Binding-site contacts:
Ligand atom O01 contacts residue GLY346 of chain 3.A at 2.7 Å.
Ligand atom C27 contacts residue IMP1 of chain 1.B at 3.5 Å.
Ligand atom C21 contacts residue IMP1 of chain 1.B at 3.6 Å.
Ligand atom C30 contacts residue IMP1 of chain 1.B at 3.8 Å.
Ligand atom C06 contacts residue PRO46 of chain 3.A at 3.5 Å (hydrophobic).
Ligand atom O01 contacts residue TYR347 of chain 3.A at 3.0 Å (h-bond).
Ligand atom C29 contacts residue IMP1 of chain 1.B at 3.8 Å.
Ligand atom O19 contacts residue GLU318 of chain 1.A at 3.8 Å.
Ligand atom N15 contacts residue ALA145 of chain 1.A at 3.8 Å.
Ligand atom N25 contacts residue GLY196 of chain 1.A at 3.1 Å (h-bond).
Ligand atom N25 contacts residue VAL195 of chain 1.A at 3.6 Å.
Ligand atom C23 contacts residue IMP1 of chain 1.B at 3.1 Å.
Ligand atom O20 contacts residue IMP1 of chain 1.B at 3.6 Å.
Ligand atom C22 contacts residue ALA145 of chain 1.A at 3.6 Å (hydrophobic).
Ligand atom C07 contacts residue GLU318 of chain 1.A at 3.2 Å.
Ligand atom C28 contacts residue IMP1 of chain 1.B at 3.4 Å.
Ligand atom C24 contacts residue THR203 of chain 1.A at 3.2 Å.
Ligand atom O19 contacts residue IMP1 of chain 1.B at 2.7 Å (h-bond).
Ligand atom O20 contacts residue GLY285 of chain 1.A at 3.1 Å (h-bond).
Ligand atom O03 contacts residue HIS146 of chain 1.A at 3.0 Å.
Ligand atom C05 contacts residue PRO46 of chain 3.A at 3.6 Å (hydrophobic).
Ligand atom C24 contacts residue TYR347 of chain 3.A at 3.8 Å (hydrophobic).
Ligand atom C23 contacts residue ALA145 of chain 1.A at 3.8 Å (hydrophobic).
Ligand atom C22 contacts residue IMP1 of chain 1.B at 3.2 Å.
Ligand atom O01 contacts residue HIS146 of chain 1.A at 3.6 Å (h-bond).
Ligand atom C05 contacts residue ALA343 of chain 3.A at 3.5 Å (hydrophobic).
Ligand atom C16 contacts residue TYR347 of chain 3.A at 3.7 Å (hydrophobic).
Ligand atom O19 contacts residue GLY285 of chain 1.A at 3.8 Å.
Ligand atom C24 contacts residue GLY196 of chain 1.A at 3.8 Å.
Ligand atom C24 contacts residue IMP1 of chain 1.B at 3.6 Å.
Ligand atom C17 contacts residue GLU318 of chain 1.A at 3.4 Å.
Ligand atom C06 contacts residue TYR347 of chain 3.A at 3.8 Å (hydrophobic).
Ligand atom C26 contacts residue GLY194 of chain 1.A at 3.4 Å.
Ligand atom C05 contacts residue TYR347 of chain 3.A at 3.6 Å (hydrophobic).
Ligand atom C06 contacts residue ALA343 of chain 3.A at 3.7 Å (hydrophobic).
Ligand atom S18 contacts residue IMP1 of chain 1.B at 3.7 Å.
Ligand atom C16 contacts residue GLU318 of chain 1.A at 3.5 Å.
Ligand atom C23 contacts residue THR203 of chain 1.A at 3.5 Å.
Ligand atom C06 contacts residue GLU318 of chain 1.A at 3.5 Å.
Ligand atom O20 contacts residue MET284 of chain 1.A at 3.5 Å.

Sequence of chain 3.A:
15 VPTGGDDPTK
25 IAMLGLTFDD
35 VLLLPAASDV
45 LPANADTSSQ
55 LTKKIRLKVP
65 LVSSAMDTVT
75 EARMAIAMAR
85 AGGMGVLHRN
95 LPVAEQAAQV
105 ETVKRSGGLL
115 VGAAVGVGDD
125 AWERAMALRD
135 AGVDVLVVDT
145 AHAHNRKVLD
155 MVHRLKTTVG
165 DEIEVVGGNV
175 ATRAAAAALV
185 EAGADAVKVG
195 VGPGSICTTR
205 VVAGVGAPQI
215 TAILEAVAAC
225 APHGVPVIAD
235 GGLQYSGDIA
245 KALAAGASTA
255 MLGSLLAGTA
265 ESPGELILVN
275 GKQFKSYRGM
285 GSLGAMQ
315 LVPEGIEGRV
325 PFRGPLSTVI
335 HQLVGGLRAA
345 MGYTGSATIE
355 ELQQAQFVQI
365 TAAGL

This protein binds this small molecule.
Small molecule (SMILES): O=C(c1cccc([N+](=O)O)c1)N1CCN(S(=O)(=O)c2cccc3cnccc23)CC1

Sequence of chain 1.A:
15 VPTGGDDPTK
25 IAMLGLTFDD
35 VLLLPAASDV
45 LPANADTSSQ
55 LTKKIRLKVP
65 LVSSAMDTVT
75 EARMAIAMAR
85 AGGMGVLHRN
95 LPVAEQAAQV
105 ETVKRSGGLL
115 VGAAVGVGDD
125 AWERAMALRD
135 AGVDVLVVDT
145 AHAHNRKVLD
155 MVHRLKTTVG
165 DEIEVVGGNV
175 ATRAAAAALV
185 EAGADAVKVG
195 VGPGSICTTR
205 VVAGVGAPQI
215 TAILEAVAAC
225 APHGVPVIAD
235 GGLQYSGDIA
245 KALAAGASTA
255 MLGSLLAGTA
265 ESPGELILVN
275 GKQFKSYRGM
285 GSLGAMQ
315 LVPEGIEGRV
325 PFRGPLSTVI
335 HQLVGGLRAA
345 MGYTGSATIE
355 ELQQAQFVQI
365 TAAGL